Binding-site contacts:
Ligand atom C7 contacts residue ATP1 of chain 1.E at 3.5 Å.
Ligand atom C9 contacts residue LYS202 of chain 1.A at 3.7 Å.
Ligand atom C3 contacts residue ATP1 of chain 1.E at 3.2 Å.
Ligand atom O28 contacts residue ASP67 of chain 1.A at 3.6 Å.
Ligand atom N8 contacts residue ATP1 of chain 1.E at 3.6 Å (h-bond).
Ligand atom C27 contacts residue THR161 of chain 1.A at 3.6 Å.
Ligand atom C7 contacts residue PRO146 of chain 1.A at 3.6 Å (hydrophobic).
Ligand atom O5 contacts residue ATP1 of chain 1.E at 3.4 Å.
Ligand atom C30 contacts residue ATP1 of chain 1.E at 3.2 Å.
Ligand atom C31 contacts residue ASP159 of chain 1.A at 3.4 Å.
Ligand atom C12 contacts residue GLY144 of chain 1.A at 3.1 Å.
Ligand atom N8 contacts residue ARG216 of chain 1.A at 3.2 Å (salt-bridge).
Ligand atom O5 contacts residue ARG216 of chain 1.A at 2.7 Å (salt-bridge).
Ligand atom C26 contacts residue ATP1 of chain 1.E at 3.3 Å.
Ligand atom N23 contacts residue ATP1 of chain 1.E at 3.7 Å.
Ligand atom C2 contacts residue ATP1 of chain 1.E at 3.7 Å.
Ligand atom O14 contacts residue LYS202 of chain 1.A at 2.7 Å (salt-bridge).
Ligand atom F22 contacts residue ATP1 of chain 1.E at 3.4 Å.
Ligand atom N6 contacts residue ATP1 of chain 1.E at 3.5 Å.
Ligand atom C9 contacts residue ATP1 of chain 1.E at 3.6 Å.
Ligand atom C10 contacts residue GLY144 of chain 1.A at 3.4 Å.
Ligand atom N29 contacts residue MET69 of chain 1.A at 3.4 Å.
Ligand atom O28 contacts residue THR51 of chain 1.A at 3.1 Å (h-bond).
Ligand atom O14 contacts residue GLY144 of chain 1.A at 3.7 Å.
Ligand atom C30 contacts residue SER220 of chain 1.A at 3.5 Å.
Ligand atom C26 contacts residue THR161 of chain 1.A at 3.8 Å.
Ligand atom S11 contacts residue GLY144 of chain 1.A at 3.7 Å.
Ligand atom O25 contacts residue ATP1 of chain 1.E at 3.4 Å (h-bond).
Ligand atom C4 contacts residue PRO146 of chain 1.A at 3.7 Å (hydrophobic).
Ligand atom N29 contacts residue THR51 of chain 1.A at 2.7 Å (h-bond).
Ligand atom C4 contacts residue ATP1 of chain 1.E at 3.5 Å.
Ligand atom C21 contacts residue ATP1 of chain 1.E at 3.7 Å.
Ligand atom N1 contacts residue ARG216 of chain 1.A at 3.7 Å.
Ligand atom O28 contacts residue VAL68 of chain 1.A at 3.5 Å (h-bond).
Ligand atom N6 contacts residue PRO146 of chain 1.A at 3.6 Å.
Ligand atom N1 contacts residue SER220 of chain 1.A at 3.5 Å (h-bond).
Ligand atom C9 contacts residue GLY144 of chain 1.A at 3.5 Å.
Ligand atom N1 contacts residue VAL200 of chain 1.A at 3.7 Å.
Ligand atom N1 contacts residue SER218 of chain 1.A at 2.8 Å (h-bond).
Ligand atom C24 contacts residue ATP1 of chain 1.E at 3.0 Å.

Sequence of chain 1.A:
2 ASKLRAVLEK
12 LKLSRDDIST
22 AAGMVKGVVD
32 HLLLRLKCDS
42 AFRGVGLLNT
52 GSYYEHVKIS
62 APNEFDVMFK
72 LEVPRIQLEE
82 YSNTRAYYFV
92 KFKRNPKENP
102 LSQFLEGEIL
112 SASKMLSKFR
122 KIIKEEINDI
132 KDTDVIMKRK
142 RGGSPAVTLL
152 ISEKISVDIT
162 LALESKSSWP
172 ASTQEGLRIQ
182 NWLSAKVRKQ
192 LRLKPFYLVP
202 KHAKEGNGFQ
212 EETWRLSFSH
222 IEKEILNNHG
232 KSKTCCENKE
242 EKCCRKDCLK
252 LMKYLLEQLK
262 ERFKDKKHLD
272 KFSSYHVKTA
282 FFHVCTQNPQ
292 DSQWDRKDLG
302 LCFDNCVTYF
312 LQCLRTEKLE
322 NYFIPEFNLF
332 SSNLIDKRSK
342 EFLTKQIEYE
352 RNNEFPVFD

A small-molecule ligand and the protein it binds are described below.
Small molecule (SMILES): Cc1oncc1/C(O)=C(\C#N)C(=O)Nc1ncc(S(C)(=O)=O)c(-c2cccc(F)c2)n1